Sequence of chain 1.C:
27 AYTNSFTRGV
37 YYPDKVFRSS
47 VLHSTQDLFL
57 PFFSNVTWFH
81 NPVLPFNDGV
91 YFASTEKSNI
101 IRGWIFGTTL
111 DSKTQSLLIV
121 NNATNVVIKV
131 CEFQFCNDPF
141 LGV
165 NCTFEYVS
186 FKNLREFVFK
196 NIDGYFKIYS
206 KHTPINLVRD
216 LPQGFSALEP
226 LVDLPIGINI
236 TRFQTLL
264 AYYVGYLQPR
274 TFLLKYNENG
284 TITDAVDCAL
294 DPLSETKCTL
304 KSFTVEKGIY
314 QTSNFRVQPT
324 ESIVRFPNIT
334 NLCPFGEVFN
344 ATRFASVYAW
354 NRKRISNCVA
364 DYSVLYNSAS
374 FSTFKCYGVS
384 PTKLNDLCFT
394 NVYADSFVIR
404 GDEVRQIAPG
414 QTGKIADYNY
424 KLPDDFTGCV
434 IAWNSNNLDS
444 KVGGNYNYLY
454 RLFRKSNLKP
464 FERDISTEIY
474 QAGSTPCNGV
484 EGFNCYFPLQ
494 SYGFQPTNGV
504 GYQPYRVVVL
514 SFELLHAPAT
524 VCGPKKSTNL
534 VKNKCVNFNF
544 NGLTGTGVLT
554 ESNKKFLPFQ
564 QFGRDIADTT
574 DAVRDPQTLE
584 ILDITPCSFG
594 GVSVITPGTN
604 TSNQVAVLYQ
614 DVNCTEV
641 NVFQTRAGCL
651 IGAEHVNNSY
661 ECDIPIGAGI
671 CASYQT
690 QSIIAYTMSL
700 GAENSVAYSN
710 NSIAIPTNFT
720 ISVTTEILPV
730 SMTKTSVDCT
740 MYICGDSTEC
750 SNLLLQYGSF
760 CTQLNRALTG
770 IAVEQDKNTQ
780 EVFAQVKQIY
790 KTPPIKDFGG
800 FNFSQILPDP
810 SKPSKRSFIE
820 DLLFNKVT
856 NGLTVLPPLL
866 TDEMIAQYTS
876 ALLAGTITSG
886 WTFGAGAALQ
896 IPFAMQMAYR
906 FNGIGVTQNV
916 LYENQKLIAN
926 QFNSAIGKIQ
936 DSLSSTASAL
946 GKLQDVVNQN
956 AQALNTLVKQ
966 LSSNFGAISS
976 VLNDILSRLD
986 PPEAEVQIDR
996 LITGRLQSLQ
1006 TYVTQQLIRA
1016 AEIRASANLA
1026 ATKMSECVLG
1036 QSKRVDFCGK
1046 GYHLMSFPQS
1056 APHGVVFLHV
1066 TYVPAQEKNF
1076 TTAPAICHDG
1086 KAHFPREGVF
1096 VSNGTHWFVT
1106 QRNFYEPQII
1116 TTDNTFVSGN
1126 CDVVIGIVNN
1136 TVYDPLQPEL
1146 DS

Binding-site contacts:
Ligand atom C1 contacts residue ASN1134 of chain 1.C at 1.5 Å.
Ligand atom O3 contacts residue ASN1134 of chain 1.C at 4.2 Å.
Ligand atom O3 contacts residue ASP1127 of chain 1.C at 4.1 Å.
Ligand atom O7 contacts residue ASP1127 of chain 1.C at 3.6 Å.
Ligand atom C8 contacts residue CYS1126 of chain 1.C at 4.2 Å (hydrophobic).
Ligand atom C2 contacts residue ASN1134 of chain 1.C at 2.5 Å.
Ligand atom C7 contacts residue ASN1134 of chain 1.C at 3.5 Å.
Ligand atom C4 contacts residue ASN1134 of chain 1.C at 4.2 Å.
Ligand atom C8 contacts residue ASP1127 of chain 1.C at 3.8 Å.
Ligand atom O5 contacts residue ASN1134 of chain 1.C at 2.4 Å (h-bond).
Ligand atom C3 contacts residue ASN1134 of chain 1.C at 3.8 Å.
Ligand atom C7 contacts residue ASP1127 of chain 1.C at 3.8 Å.
Ligand atom N2 contacts residue ASN1134 of chain 1.C at 3.2 Å (h-bond).
Ligand atom O7 contacts residue CYS1126 of chain 1.C at 4.0 Å.
Ligand atom C8 contacts residue ASN1134 of chain 1.C at 4.1 Å.
Ligand atom C5 contacts residue ASN1134 of chain 1.C at 3.6 Å.
Ligand atom O7 contacts residue ASN1134 of chain 1.C at 4.0 Å.

The protein below binds the small molecule below.
Small molecule (SMILES): CC(=O)N[C@H]1[C@H](O[C@H]2[C@H](O)[C@@H](NC(C)=O)CO[C@@H]2CO)O[C@H](CO)[C@@H](O)[C@@H]1O